A protein and the small-molecule ligand that binds it are described below.
Small molecule (SMILES): Nc1cccc(C(=O)N2CCC(CCCCNC(=O)/C=C/c3cccnc3)CC2)c1

Binding-site contacts:
Ligand atom C02 contacts residue ARG189 of chain 1.A at 3.4 Å.
Ligand atom C02 contacts residue PHE186 of chain 1.A at 3.6 Å (hydrophobic).
Ligand atom C06 contacts residue PHE186 of chain 1.A at 3.4 Å (hydrophobic).
Ligand atom C12 contacts residue SER268 of chain 1.A at 3.4 Å.
Ligand atom C08 contacts residue PHE186 of chain 1.A at 3.6 Å (hydrophobic).
Ligand atom C25 contacts residue ILE371 of chain 1.A at 3.7 Å (hydrophobic).
Ligand atom C04 contacts residue TYR11 of chain 1.B at 3.5 Å (hydrophobic).
Ligand atom C05 contacts residue PHE186 of chain 1.A at 3.7 Å (hydrophobic).
Ligand atom C01 contacts residue TYR11 of chain 1.B at 3.5 Å (hydrophobic).
Ligand atom C14 contacts residue VAL235 of chain 1.A at 3.7 Å (hydrophobic).
Ligand atom N11 contacts residue ALA237 of chain 1.A at 3.5 Å.
Ligand atom C27 contacts residue ARG342 of chain 1.A at 3.7 Å.
Ligand atom C09 contacts residue PHE186 of chain 1.A at 3.7 Å (hydrophobic).
Ligand atom C26 contacts residue GLU369 of chain 1.A at 3.4 Å.
Ligand atom C09 contacts residue SER268 of chain 1.A at 3.5 Å.
Ligand atom N03 contacts residue TYR11 of chain 1.B at 3.5 Å.
Ligand atom C27 contacts residue LYS182 of chain 1.A at 3.7 Å.
Ligand atom C25 contacts residue ARG342 of chain 1.A at 3.5 Å.
Ligand atom C15 contacts residue HIS184 of chain 1.A at 3.6 Å.
Ligand atom C07 contacts residue PHE186 of chain 1.A at 3.3 Å (hydrophobic).
Ligand atom C27 contacts residue GLU369 of chain 1.A at 3.5 Å.
Ligand atom O10 contacts residue ARG304 of chain 1.A at 3.4 Å.
Ligand atom N03 contacts residue ASP212 of chain 1.A at 3.8 Å.
Ligand atom C25 contacts residue ALA372 of chain 1.A at 3.6 Å (hydrophobic).
Ligand atom C26 contacts residue ARG342 of chain 1.A at 3.6 Å.
Ligand atom O29 contacts residue PRO300 of chain 1.A at 3.5 Å.
Ligand atom N30 contacts residue ARG342 of chain 1.A at 3.6 Å (salt-bridge).
Ligand atom C06 contacts residue TYR11 of chain 1.B at 3.7 Å (hydrophobic).
Ligand atom C26 contacts residue ILE371 of chain 1.A at 3.6 Å (hydrophobic).
Ligand atom O10 contacts residue SER268 of chain 1.A at 2.7 Å (h-bond).
Ligand atom N03 contacts residue ASP9 of chain 1.B at 3.8 Å.
Ligand atom N30 contacts residue LYS182 of chain 1.A at 3.4 Å (salt-bridge).
Ligand atom C01 contacts residue PHE186 of chain 1.A at 3.7 Å (hydrophobic).
Ligand atom C04 contacts residue ASP212 of chain 1.A at 3.3 Å.
Ligand atom O10 contacts residue PHE186 of chain 1.A at 3.6 Å.
Ligand atom C26 contacts residue LYS182 of chain 1.A at 3.6 Å.
Ligand atom N30 contacts residue GLU369 of chain 1.A at 2.8 Å (salt-bridge).
Ligand atom C06 contacts residue ARG304 of chain 1.A at 3.6 Å.
Ligand atom C05 contacts residue TYR11 of chain 1.B at 3.6 Å (hydrophobic).
Ligand atom C09 contacts residue ALA237 of chain 1.A at 3.5 Å (hydrophobic).

Sequence of chain 1.A:
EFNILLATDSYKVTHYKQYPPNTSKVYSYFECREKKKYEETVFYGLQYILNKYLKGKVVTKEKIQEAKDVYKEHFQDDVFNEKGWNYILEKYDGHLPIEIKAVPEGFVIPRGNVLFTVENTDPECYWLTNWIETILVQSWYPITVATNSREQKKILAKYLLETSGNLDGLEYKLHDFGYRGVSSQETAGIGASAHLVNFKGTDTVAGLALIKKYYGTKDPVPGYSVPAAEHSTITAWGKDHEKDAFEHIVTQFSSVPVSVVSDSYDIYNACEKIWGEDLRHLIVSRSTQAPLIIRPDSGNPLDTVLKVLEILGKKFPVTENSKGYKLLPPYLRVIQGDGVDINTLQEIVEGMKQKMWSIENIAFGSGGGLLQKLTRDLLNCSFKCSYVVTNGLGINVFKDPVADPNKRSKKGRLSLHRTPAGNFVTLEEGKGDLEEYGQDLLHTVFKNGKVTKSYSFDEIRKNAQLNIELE

Sequence of chain 1.B:
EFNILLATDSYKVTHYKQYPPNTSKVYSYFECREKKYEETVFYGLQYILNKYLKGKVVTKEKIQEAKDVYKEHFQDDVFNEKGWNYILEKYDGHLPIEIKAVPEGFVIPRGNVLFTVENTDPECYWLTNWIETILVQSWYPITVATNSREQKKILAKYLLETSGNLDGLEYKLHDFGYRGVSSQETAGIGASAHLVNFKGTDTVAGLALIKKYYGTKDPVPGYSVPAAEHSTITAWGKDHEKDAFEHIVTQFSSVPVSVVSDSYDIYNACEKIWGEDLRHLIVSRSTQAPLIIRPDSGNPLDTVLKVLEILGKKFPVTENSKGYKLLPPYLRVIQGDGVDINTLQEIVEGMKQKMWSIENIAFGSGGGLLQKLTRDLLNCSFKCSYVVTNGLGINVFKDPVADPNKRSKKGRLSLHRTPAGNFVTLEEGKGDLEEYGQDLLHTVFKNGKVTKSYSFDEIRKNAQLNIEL